Binding-site contacts:
Ligand atom C4 contacts residue TYR200 of chain 1.B at 3.4 Å (hydrophobic).
Ligand atom C3 contacts residue CYS147 of chain 1.B at 4.3 Å (hydrophobic).
Ligand atom O2 contacts residue CYS147 of chain 1.B at 3.5 Å.
Ligand atom O3 contacts residue TYR200 of chain 1.B at 3.5 Å (h-bond).
Ligand atom C4 contacts residue ASP20 of chain 1.B at 3.2 Å.
Ligand atom C6 contacts residue HIS18 of chain 1.B at 3.3 Å.
Ligand atom C2 contacts residue TYR200 of chain 1.B at 3.2 Å (hydrophobic).
Ligand atom C3 contacts residue TYR200 of chain 1.B at 3.5 Å (hydrophobic).
Ligand atom C3 contacts residue LEU150 of chain 1.B at 4.2 Å (hydrophobic).
Ligand atom C5 contacts residue TYR200 of chain 1.B at 4.2 Å (hydrophobic).
Ligand atom O1 contacts residue ASP151 of chain 1.B at 4.2 Å.
Ligand atom O5 contacts residue ALA305 of chain 1.B at 3.6 Å.
Ligand atom C1 contacts residue TYR200 of chain 1.B at 3.8 Å (hydrophobic).
Ligand atom C2 contacts residue ASP151 of chain 1.B at 4.2 Å.
Ligand atom O3 contacts residue ASP20 of chain 1.B at 2.7 Å (salt-bridge).
Ligand atom O4 contacts residue TYR200 of chain 1.B at 2.3 Å (h-bond).
Ligand atom O6 contacts residue HIS18 of chain 1.B at 3.2 Å (h-bond).
Ligand atom O3 contacts residue LEU150 of chain 1.B at 4.3 Å.
Ligand atom O4 contacts residue ASP20 of chain 1.B at 2.7 Å (salt-bridge).
Ligand atom C3 contacts residue GLY148 of chain 1.B at 4.2 Å.
Ligand atom C5 contacts residue GLU17 of chain 1.B at 4.0 Å.
Ligand atom O6 contacts residue GLU17 of chain 1.B at 2.0 Å (salt-bridge).
Ligand atom C6 contacts residue GLU17 of chain 1.B at 3.4 Å.
Ligand atom C6 contacts residue GLY304 of chain 1.B at 4.2 Å.
Ligand atom C1 contacts residue ARG11 of chain 1.B at 4.2 Å.
Ligand atom O3 contacts residue GLY148 of chain 1.B at 2.8 Å (h-bond).
Ligand atom O1 contacts residue ARG11 of chain 1.B at 3.1 Å (salt-bridge).
Ligand atom O1 contacts residue GLY304 of chain 1.B at 4.4 Å.
Ligand atom C1 contacts residue ALA305 of chain 1.B at 4.0 Å (hydrophobic).
Ligand atom O4 contacts residue TYR21 of chain 1.B at 3.8 Å.
Ligand atom O5 contacts residue TYR200 of chain 1.B at 3.4 Å.
Ligand atom O2 contacts residue ASP151 of chain 1.B at 3.1 Å (salt-bridge).
Ligand atom O3 contacts residue CYS147 of chain 1.B at 3.5 Å.
Ligand atom C3 contacts residue ASP20 of chain 1.B at 3.4 Å.
Ligand atom O5 contacts residue GLY304 of chain 1.B at 4.1 Å.
Ligand atom C6 contacts residue ASP20 of chain 1.B at 4.3 Å.
Ligand atom O6 contacts residue GLY304 of chain 1.B at 3.5 Å (h-bond).
Ligand atom C2 contacts residue CYS147 of chain 1.B at 3.9 Å (hydrophobic).
Ligand atom O1 contacts residue ALA305 of chain 1.B at 4.0 Å.
Ligand atom O2 contacts residue TYR200 of chain 1.B at 4.2 Å.

A protein and the small-molecule ligand that binds it are described below.
Small molecule (SMILES): OC[C@H]1O[C@H](O)[C@H](O)[C@@H](O)[C@H]1O

Sequence of chain 1.B:
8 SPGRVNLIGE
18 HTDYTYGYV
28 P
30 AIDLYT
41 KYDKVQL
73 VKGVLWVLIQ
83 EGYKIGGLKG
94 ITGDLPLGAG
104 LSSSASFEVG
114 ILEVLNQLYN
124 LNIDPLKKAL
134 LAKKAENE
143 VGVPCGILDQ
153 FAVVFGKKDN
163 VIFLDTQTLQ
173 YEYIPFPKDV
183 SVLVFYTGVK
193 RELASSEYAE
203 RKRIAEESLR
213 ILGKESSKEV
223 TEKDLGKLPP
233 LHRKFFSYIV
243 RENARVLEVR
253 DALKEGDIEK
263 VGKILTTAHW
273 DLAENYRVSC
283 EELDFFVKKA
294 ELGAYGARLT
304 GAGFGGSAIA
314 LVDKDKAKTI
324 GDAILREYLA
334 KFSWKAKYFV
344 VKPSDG